Binding-site contacts:
Ligand atom C1 contacts residue TYR219 of chain 1.C at 3.8 Å (hydrophobic).
Ligand atom N2 contacts residue ASN167 of chain 1.C at 2.9 Å (h-bond).
Ligand atom C5 contacts residue ASN167 of chain 1.C at 3.7 Å.
Ligand atom O5 contacts residue SER169 of chain 1.C at 3.6 Å.
Ligand atom C4 contacts residue ASN167 of chain 1.C at 4.2 Å.
Ligand atom C1 contacts residue ASN167 of chain 1.C at 1.4 Å.
Ligand atom C1 contacts residue SER169 of chain 1.C at 4.0 Å.
Ligand atom C2 contacts residue TYR219 of chain 1.C at 3.6 Å (hydrophobic).
Ligand atom O7 contacts residue LYS116 of chain 1.C at 4.1 Å.
Ligand atom C8 contacts residue ILE113 of chain 1.C at 3.8 Å (hydrophobic).
Ligand atom C2 contacts residue ASN167 of chain 1.C at 2.5 Å.
Ligand atom O6 contacts residue HIS170 of chain 1.C at 3.7 Å.
Ligand atom C7 contacts residue ASN167 of chain 1.C at 3.3 Å.
Ligand atom C6 contacts residue SER169 of chain 1.C at 4.1 Å.
Ligand atom O5 contacts residue HIS170 of chain 1.C at 3.7 Å.
Ligand atom C5 contacts residue SER169 of chain 1.C at 3.7 Å.
Ligand atom C8 contacts residue GLN165 of chain 1.C at 3.7 Å.
Ligand atom C8 contacts residue TYR219 of chain 1.C at 3.3 Å (hydrophobic).
Ligand atom C1 contacts residue HIS170 of chain 1.C at 4.3 Å.
Ligand atom C3 contacts residue ASN167 of chain 1.C at 3.8 Å.
Ligand atom C3 contacts residue TYR219 of chain 1.C at 4.0 Å (hydrophobic).
Ligand atom C8 contacts residue ASN114 of chain 1.C at 4.3 Å.
Ligand atom O5 contacts residue ASN167 of chain 1.C at 2.4 Å (h-bond).
Ligand atom O7 contacts residue ASN167 of chain 1.C at 3.4 Å (h-bond).
Ligand atom C7 contacts residue TYR219 of chain 1.C at 3.4 Å (hydrophobic).
Ligand atom N2 contacts residue TYR219 of chain 1.C at 2.6 Å (h-bond).
Ligand atom C8 contacts residue ASN167 of chain 1.C at 4.4 Å.

Sequence of chain 1.C:
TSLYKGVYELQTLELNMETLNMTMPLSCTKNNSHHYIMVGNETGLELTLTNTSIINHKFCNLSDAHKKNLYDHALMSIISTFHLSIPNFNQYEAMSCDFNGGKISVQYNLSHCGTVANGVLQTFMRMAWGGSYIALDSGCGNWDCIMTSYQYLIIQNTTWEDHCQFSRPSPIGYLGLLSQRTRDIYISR

The protein below binds the small molecule below.
Small molecule (SMILES): CC(=O)N[C@@H]1[C@@H](O)[C@H](O)[C@@H](CO)O[C@H]1O